A protein and the small-molecule ligand that binds it are described below.
Small molecule (SMILES): CC(=O)N[C@H]1[C@H](O[C@H]2[C@H](O)[C@@H](NC(C)=O)CO[C@@H]2CO)O[C@H](CO)[C@@H](O[C@@H]2O[C@H](CO[C@H]3O[C@H](CO)[C@@H](O)[C@H](O[C@H]4O[C@H](CO)[C@@H](O)[C@H](O)[C@@H]4O)[C@@H]3O)[C@@H](O)[C@H](O[C@H]3O[C@H](CO)[C@@H](O)[C@H](O)[C@@H]3O)[C@@H]2O)[C@@H]1O

Binding-site contacts:
Ligand atom O6 contacts residue ARG335 of chain 1.B at 3.6 Å.
Ligand atom C6 contacts residue ARG335 of chain 1.B at 3.9 Å.
Ligand atom O4 contacts residue THR486 of chain 1.B at 3.8 Å.
Ligand atom C8 contacts residue ARG335 of chain 1.B at 3.5 Å.
Ligand atom O4 contacts residue ARG335 of chain 1.B at 3.9 Å.
Ligand atom C7 contacts residue ARG335 of chain 1.B at 3.4 Å.
Ligand atom O2 contacts residue GLU485 of chain 1.B at 3.5 Å (salt-bridge).
Ligand atom C1 contacts residue ASN87 of chain 1.A at 1.4 Å.
Ligand atom O7 contacts residue ARG335 of chain 1.B at 3.6 Å.
Ligand atom O6 contacts residue GLY484 of chain 1.B at 3.7 Å.
Ligand atom O6 contacts residue ILE487 of chain 1.B at 4.1 Å.
Ligand atom C7 contacts residue ASN87 of chain 1.A at 3.3 Å.
Ligand atom O7 contacts residue ALA84 of chain 1.A at 3.9 Å.
Ligand atom C3 contacts residue ARG335 of chain 1.B at 3.7 Å.
Ligand atom C8 contacts residue THR486 of chain 1.B at 3.4 Å.
Ligand atom C3 contacts residue ARG335 of chain 1.B at 3.8 Å.
Ligand atom O3 contacts residue ARG335 of chain 1.B at 3.0 Å (salt-bridge).
Ligand atom O5 contacts residue ARG335 of chain 1.B at 3.5 Å (salt-bridge).
Ligand atom O6 contacts residue ARG335 of chain 1.B at 3.7 Å.
Ligand atom C3 contacts residue THR486 of chain 1.B at 4.0 Å.
Ligand atom C5 contacts residue ASN87 of chain 1.A at 3.6 Å.
Ligand atom C4 contacts residue ARG335 of chain 1.B at 3.8 Å.
Ligand atom O6 contacts residue ASP490 of chain 1.B at 2.8 Å (salt-bridge).
Ligand atom O6 contacts residue GLU485 of chain 1.B at 3.4 Å (salt-bridge).
Ligand atom O5 contacts residue ASN87 of chain 1.A at 2.3 Å (h-bond).
Ligand atom O6 contacts residue GLY489 of chain 1.B at 3.5 Å.
Ligand atom C2 contacts residue GLU485 of chain 1.B at 4.0 Å.
Ligand atom C8 contacts residue ASN491 of chain 1.B at 3.0 Å.
Ligand atom N2 contacts residue ARG335 of chain 1.B at 3.8 Å.
Ligand atom C5 contacts residue THR486 of chain 1.B at 3.9 Å.
Ligand atom O4 contacts residue ARG335 of chain 1.B at 3.2 Å (salt-bridge).
Ligand atom C5 contacts residue ARG335 of chain 1.B at 3.5 Å.
Ligand atom C3 contacts residue ASN87 of chain 1.A at 3.8 Å.
Ligand atom C6 contacts residue ASP490 of chain 1.B at 3.2 Å.
Ligand atom N2 contacts residue ASN87 of chain 1.A at 2.9 Å (h-bond).
Ligand atom O7 contacts residue TYR507 of chain 1.A at 3.9 Å.
Ligand atom O6 contacts residue THR486 of chain 1.B at 3.8 Å.
Ligand atom C2 contacts residue ASN87 of chain 1.A at 2.4 Å.
Ligand atom C8 contacts residue ASN87 of chain 1.A at 3.4 Å.
Ligand atom O7 contacts residue THR85 of chain 1.A at 3.6 Å.

Sequence of chain 1.A:
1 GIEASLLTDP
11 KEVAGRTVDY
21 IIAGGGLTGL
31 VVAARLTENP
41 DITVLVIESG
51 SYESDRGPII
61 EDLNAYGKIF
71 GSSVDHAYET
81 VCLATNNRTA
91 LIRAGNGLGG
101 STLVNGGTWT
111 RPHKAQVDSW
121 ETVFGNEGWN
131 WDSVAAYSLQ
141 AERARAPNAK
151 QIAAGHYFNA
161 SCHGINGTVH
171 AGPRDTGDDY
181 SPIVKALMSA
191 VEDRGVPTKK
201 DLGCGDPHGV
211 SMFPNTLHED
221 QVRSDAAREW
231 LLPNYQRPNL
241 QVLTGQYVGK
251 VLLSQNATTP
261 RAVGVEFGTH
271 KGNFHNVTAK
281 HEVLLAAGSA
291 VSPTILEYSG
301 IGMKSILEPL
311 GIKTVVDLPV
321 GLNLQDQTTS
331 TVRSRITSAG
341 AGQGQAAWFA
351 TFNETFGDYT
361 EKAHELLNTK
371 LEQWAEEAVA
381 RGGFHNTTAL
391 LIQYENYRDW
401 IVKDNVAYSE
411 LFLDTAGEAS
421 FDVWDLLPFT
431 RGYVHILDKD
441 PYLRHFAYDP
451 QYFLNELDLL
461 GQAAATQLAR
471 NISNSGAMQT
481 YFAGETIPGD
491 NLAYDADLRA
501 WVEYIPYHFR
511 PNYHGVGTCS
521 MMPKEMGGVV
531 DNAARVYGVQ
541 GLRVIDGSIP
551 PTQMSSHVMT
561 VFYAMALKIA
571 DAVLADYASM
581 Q

Sequence of chain 1.B:
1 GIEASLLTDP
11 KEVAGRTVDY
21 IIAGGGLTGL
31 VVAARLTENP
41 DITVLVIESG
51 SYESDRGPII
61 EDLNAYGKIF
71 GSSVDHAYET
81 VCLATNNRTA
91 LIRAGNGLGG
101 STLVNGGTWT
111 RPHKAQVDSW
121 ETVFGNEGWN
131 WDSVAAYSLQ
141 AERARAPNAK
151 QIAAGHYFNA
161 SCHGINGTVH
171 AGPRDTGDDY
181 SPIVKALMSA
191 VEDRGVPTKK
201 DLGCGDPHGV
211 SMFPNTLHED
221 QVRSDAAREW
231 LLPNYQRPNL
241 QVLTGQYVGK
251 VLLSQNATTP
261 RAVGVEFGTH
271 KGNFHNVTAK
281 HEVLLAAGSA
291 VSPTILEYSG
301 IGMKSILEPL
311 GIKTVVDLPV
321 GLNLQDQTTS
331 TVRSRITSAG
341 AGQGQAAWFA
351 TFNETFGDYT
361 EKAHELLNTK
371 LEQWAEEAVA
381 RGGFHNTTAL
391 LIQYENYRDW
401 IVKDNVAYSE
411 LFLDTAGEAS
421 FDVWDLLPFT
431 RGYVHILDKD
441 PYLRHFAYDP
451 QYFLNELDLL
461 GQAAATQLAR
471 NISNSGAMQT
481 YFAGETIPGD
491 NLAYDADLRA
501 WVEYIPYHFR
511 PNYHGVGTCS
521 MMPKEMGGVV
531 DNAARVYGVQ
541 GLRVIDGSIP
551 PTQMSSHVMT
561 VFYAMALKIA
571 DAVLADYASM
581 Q